Sequence of chain 1.C:
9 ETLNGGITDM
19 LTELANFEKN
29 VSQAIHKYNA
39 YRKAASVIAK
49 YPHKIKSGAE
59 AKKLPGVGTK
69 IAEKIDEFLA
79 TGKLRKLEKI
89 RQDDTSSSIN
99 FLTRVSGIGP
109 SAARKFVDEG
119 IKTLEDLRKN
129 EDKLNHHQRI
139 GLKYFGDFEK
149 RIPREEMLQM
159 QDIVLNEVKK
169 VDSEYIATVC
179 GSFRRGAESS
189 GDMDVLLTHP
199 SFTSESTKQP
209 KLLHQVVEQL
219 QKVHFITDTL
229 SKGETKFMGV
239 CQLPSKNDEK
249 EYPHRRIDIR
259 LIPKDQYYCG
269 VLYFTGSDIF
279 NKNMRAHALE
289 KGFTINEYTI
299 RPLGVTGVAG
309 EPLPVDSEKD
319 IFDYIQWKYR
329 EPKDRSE

Binding-site contacts:
Ligand atom C4 contacts residue DG6 of chain 1.B at 3.5 Å.
Ligand atom C6 contacts residue DT5 of chain 1.B at 3.1 Å.
Ligand atom O2 contacts residue DA4 of chain 1.B at 3.2 Å.
Ligand atom OP1 contacts residue LYS234 of chain 1.C at 2.8 Å (salt-bridge).
Ligand atom OP2 contacts residue THR233 of chain 1.C at 3.4 Å (h-bond).
Ligand atom N6 contacts residue DT5 of chain 1.B at 2.8 Å (h-bond).
Ligand atom C5' contacts residue GLY231 of chain 1.C at 3.5 Å.
Ligand atom N6 contacts residue DA4 of chain 1.B at 2.9 Å (h-bond).
Ligand atom C2 contacts residue DG3 of chain 1.B at 3.4 Å.
Ligand atom OP1 contacts residue LYS230 of chain 1.C at 3.4 Å (salt-bridge).
Ligand atom C4 contacts residue DA4 of chain 1.B at 3.4 Å.
Ligand atom O5' contacts residue GLY231 of chain 1.C at 3.2 Å.
Ligand atom N1 contacts residue DT5 of chain 1.B at 2.4 Å (h-bond).
Ligand atom O2 contacts residue DG6 of chain 1.B at 2.5 Å (h-bond).
Ligand atom N1 contacts residue DC1 of chain 1.B at 2.7 Å (h-bond).
Ligand atom N3 contacts residue DA4 of chain 1.B at 2.5 Å (h-bond).
Ligand atom OP1 contacts residue THR233 of chain 1.C at 2.8 Å (h-bond).
Ligand atom O4 contacts residue DC1 of chain 1.B at 3.0 Å (h-bond).
Ligand atom C2 contacts residue DC1 of chain 1.B at 3.4 Å.
Ligand atom OP1 contacts residue GLU232 of chain 1.C at 3.1 Å (salt-bridge).
Ligand atom O6 contacts residue DC1 of chain 1.B at 3.2 Å (h-bond).
Ligand atom N3 contacts residue DG6 of chain 1.B at 2.7 Å (h-bond).
Ligand atom O2 contacts residue DG3 of chain 1.B at 2.6 Å (h-bond).
Ligand atom P contacts residue THR233 of chain 1.C at 3.3 Å.
Ligand atom O2 contacts residue DG3 of chain 1.B at 3.2 Å (h-bond).
Ligand atom N2 contacts residue DC1 of chain 1.B at 2.5 Å (h-bond).
Ligand atom N4 contacts residue DG6 of chain 1.B at 2.9 Å (h-bond).
Ligand atom N2 contacts residue DA2 of chain 1.B at 3.1 Å.
Ligand atom C2 contacts residue DA4 of chain 1.B at 3.4 Å.
Ligand atom C2 contacts residue DG6 of chain 1.B at 3.3 Å.
Ligand atom O4 contacts residue DA4 of chain 1.B at 2.9 Å (h-bond).
Ligand atom N4 contacts residue DG3 of chain 1.B at 2.7 Å (h-bond).
Ligand atom N4 contacts residue DT5 of chain 1.B at 3.5 Å (h-bond).
Ligand atom N3 contacts residue DG3 of chain 1.B at 2.7 Å (h-bond).
Ligand atom OP1 contacts residue GLY231 of chain 1.C at 3.2 Å.
Ligand atom C4 contacts residue DG3 of chain 1.B at 3.3 Å.
Ligand atom C2 contacts residue DT5 of chain 1.B at 2.8 Å.
Ligand atom O4 contacts residue DA2 of chain 1.B at 3.0 Å (h-bond).
Ligand atom O4 contacts residue DG3 of chain 1.B at 3.2 Å (h-bond).
Ligand atom N3 contacts residue DA2 of chain 1.B at 2.8 Å (h-bond).

A small-molecule ligand and the protein it binds are described below.
Small molecule (SMILES): Cc1cn([C@H]2C[C@H](O[P](=O)(O)OC[C@H]3O[C@@H](n4cnc5c(=O)nc(N)[nH]c54)C[C@@H]3OP(=O)(O)O)[C@@H](CO[P](=O)(O)O[C@H]3C[C@H](n4ccc(N)nc4=O)O[C@@H]3CO[P](=O)(O)O[C@H]3C[C@H](n4cc(C)c(=O)[nH]c4=O)O[C@@H]3CO[P](=O)(O)O[C@H]3C[C@H](n4cnc5c(N)ncnc54)O[C@@H]3CO[P](=O)(O)O[C@H]3C[C@H](n4ccc(N)nc4=O)O[C@@H]3CO)O2)c(=O)[nH]c1=O